Binding-site contacts:
Ligand atom O5 contacts residue SER228 of chain 1.B at 4.2 Å.
Ligand atom C2 contacts residue TRP370 of chain 1.B at 3.8 Å (hydrophobic).
Ligand atom C8 contacts residue TRP370 of chain 1.B at 3.3 Å (hydrophobic).
Ligand atom O5 contacts residue LEU374 of chain 1.B at 4.3 Å.
Ligand atom O5 contacts residue TRP370 of chain 1.B at 4.0 Å.
Ligand atom C2 contacts residue ASN226 of chain 1.B at 2.5 Å.
Ligand atom C1 contacts residue ASN226 of chain 1.B at 1.4 Å.
Ligand atom C7 contacts residue TRP370 of chain 1.B at 4.1 Å (hydrophobic).
Ligand atom C1 contacts residue TRP370 of chain 1.B at 4.0 Å (hydrophobic).
Ligand atom O5 contacts residue ALA229 of chain 1.B at 3.5 Å.
Ligand atom O6 contacts residue ALA229 of chain 1.B at 4.1 Å.
Ligand atom N2 contacts residue ASN226 of chain 1.B at 2.9 Å (h-bond).
Ligand atom C1 contacts residue ALA229 of chain 1.B at 3.9 Å (hydrophobic).
Ligand atom O6 contacts residue PRO356 of chain 1.B at 4.5 Å.
Ligand atom C4 contacts residue ASN226 of chain 1.B at 4.2 Å.
Ligand atom C7 contacts residue ASN226 of chain 1.B at 4.1 Å.
Ligand atom C6 contacts residue LEU374 of chain 1.B at 4.0 Å (hydrophobic).
Ligand atom C5 contacts residue SER228 of chain 1.B at 4.1 Å.
Ligand atom O6 contacts residue LEU374 of chain 1.B at 3.4 Å.
Ligand atom O5 contacts residue ASN226 of chain 1.B at 2.4 Å (h-bond).
Ligand atom C3 contacts residue ASN226 of chain 1.B at 3.8 Å.
Ligand atom C5 contacts residue ASN226 of chain 1.B at 3.7 Å.
Ligand atom C1 contacts residue SER228 of chain 1.B at 3.9 Å.
Ligand atom N2 contacts residue TRP370 of chain 1.B at 4.0 Å.

Sequence of chain 1.B:
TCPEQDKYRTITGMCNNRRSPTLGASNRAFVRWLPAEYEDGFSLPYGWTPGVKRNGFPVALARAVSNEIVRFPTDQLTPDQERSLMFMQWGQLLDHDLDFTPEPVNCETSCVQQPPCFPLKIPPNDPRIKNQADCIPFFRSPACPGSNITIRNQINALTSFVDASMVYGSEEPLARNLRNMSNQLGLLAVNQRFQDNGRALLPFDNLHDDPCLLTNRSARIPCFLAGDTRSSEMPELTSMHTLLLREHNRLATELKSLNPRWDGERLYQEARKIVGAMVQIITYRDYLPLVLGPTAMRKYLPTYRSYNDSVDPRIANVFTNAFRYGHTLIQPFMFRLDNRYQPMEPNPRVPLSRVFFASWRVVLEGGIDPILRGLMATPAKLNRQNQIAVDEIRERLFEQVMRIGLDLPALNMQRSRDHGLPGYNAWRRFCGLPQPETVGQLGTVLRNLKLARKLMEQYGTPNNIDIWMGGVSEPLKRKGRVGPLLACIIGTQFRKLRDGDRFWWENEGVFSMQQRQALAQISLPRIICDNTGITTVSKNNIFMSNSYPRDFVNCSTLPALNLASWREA

A small-molecule ligand and the protein it binds are described below.
Small molecule (SMILES): CC(=O)N[C@H]1[C@H](O[C@H]2[C@H](O)[C@@H](NC(C)=O)CO[C@@H]2CO)O[C@H](CO)[C@@H](O[C@@H]2O[C@H](CO)[C@@H](O)[C@H](O)[C@@H]2O)[C@@H]1O